Binding-site contacts:
Ligand atom C7 contacts residue PRO61 of chain 1.A at 3.6 Å (hydrophobic).
Ligand atom F contacts residue ARG124 of chain 1.A at 3.2 Å.
Ligand atom C6 contacts residue LEU60 of chain 1.A at 3.9 Å (hydrophobic).
Ligand atom C10 contacts residue PRO61 of chain 1.A at 3.8 Å (hydrophobic).
Ligand atom C8 contacts residue PRO61 of chain 1.A at 3.5 Å (hydrophobic).
Ligand atom C22 contacts residue PRO61 of chain 1.A at 3.7 Å (hydrophobic).
Ligand atom N5 contacts residue VAL66 of chain 1.A at 3.7 Å.
Ligand atom N1 contacts residue LEU60 of chain 1.A at 3.4 Å.
Ligand atom C17 contacts residue ARG124 of chain 1.A at 3.9 Å.
Ligand atom C21 contacts residue LEU71 of chain 1.A at 3.8 Å (hydrophobic).
Ligand atom C23 contacts residue ILE73 of chain 1.A at 3.8 Å (hydrophobic).
Ligand atom C26 contacts residue PHE62 of chain 1.A at 3.8 Å (hydrophobic).
Ligand atom C26 contacts residue VAL66 of chain 1.A at 3.9 Å (hydrophobic).
Ligand atom N1 contacts residue PRO57 of chain 1.A at 3.8 Å.
Ligand atom F contacts residue VAL125 of chain 1.A at 3.6 Å.
Ligand atom C1 contacts residue LEU60 of chain 1.A at 3.8 Å (hydrophobic).
Ligand atom C24 contacts residue ASN119 of chain 1.A at 3.4 Å.
Ligand atom C2 contacts residue LEU60 of chain 1.A at 3.8 Å (hydrophobic).
Ligand atom C6 contacts residue PRO61 of chain 1.A at 3.7 Å (hydrophobic).
Ligand atom N3 contacts residue LEU71 of chain 1.A at 3.8 Å.
Ligand atom C3 contacts residue LEU60 of chain 1.A at 3.9 Å (hydrophobic).
Ligand atom C26 contacts residue PRO61 of chain 1.A at 3.6 Å (hydrophobic).
Ligand atom N2 contacts residue PRO61 of chain 1.A at 3.8 Å.
Ligand atom C3 contacts residue PHE128 of chain 1.A at 3.9 Å (hydrophobic).
Ligand atom C contacts residue LEU60 of chain 1.A at 3.7 Å (hydrophobic).
Ligand atom N contacts residue LEU60 of chain 1.A at 3.4 Å.
Ligand atom C24 contacts residue ILE73 of chain 1.A at 3.8 Å (hydrophobic).
Ligand atom C18 contacts residue LEU71 of chain 1.A at 3.9 Å (hydrophobic).
Ligand atom F1 contacts residue ARG124 of chain 1.A at 2.6 Å.
Ligand atom C10 contacts residue ARG124 of chain 1.A at 3.7 Å.
Ligand atom O1 contacts residue VAL125 of chain 1.A at 3.8 Å.
Ligand atom C13 contacts residue LEU60 of chain 1.A at 3.6 Å (hydrophobic).
Ligand atom C11 contacts residue PRO61 of chain 1.A at 3.9 Å (hydrophobic).
Ligand atom C16 contacts residue ARG124 of chain 1.A at 3.9 Å.
Ligand atom C25 contacts residue ASN119 of chain 1.A at 3.9 Å.
Ligand atom O1 contacts residue ASN119 of chain 1.A at 3.0 Å (h-bond).
Ligand atom C9 contacts residue PRO61 of chain 1.A at 3.5 Å (hydrophobic).
Ligand atom C25 contacts residue VAL125 of chain 1.A at 3.6 Å (hydrophobic).
Ligand atom C25 contacts residue VAL66 of chain 1.A at 3.8 Å (hydrophobic).
Ligand atom C26 contacts residue VAL125 of chain 1.A at 3.7 Å (hydrophobic).

Sequence of chain 1.A:
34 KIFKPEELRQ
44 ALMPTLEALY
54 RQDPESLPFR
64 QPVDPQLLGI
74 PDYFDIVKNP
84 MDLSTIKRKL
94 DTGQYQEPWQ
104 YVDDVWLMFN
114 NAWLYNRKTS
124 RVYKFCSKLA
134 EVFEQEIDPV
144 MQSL

This protein binds this small molecule.
Small molecule (SMILES): CC(=O)N1CCc2c(c(N3CCCc4cc(-c5cnn(C)c5)c(C(F)F)cc43)nn2C2CCOCC2)C1